The protein below binds the small molecule below.
Small molecule (SMILES): CC(=O)N[C@H]1[C@H](O[C@H]2[C@H](O)[C@@H](NC(C)=O)CO[C@@H]2CO)O[C@H](CO)[C@@H](O)[C@@H]1O

Binding-site contacts:
Ligand atom C2 contacts residue THR156 of chain 3.A at 3.9 Å.
Ligand atom O5 contacts residue THR156 of chain 3.A at 4.2 Å.
Ligand atom C1 contacts residue ASN154 of chain 3.A at 3.0 Å.
Ligand atom C8 contacts residue ASN154 of chain 3.A at 3.9 Å.
Ligand atom N2 contacts residue THR156 of chain 3.A at 3.8 Å.
Ligand atom N2 contacts residue ASN154 of chain 3.A at 3.8 Å.
Ligand atom C7 contacts residue ASN154 of chain 3.A at 3.5 Å.
Ligand atom C1 contacts residue MET151 of chain 3.A at 4.4 Å (hydrophobic).
Ligand atom O7 contacts residue ASN154 of chain 3.A at 3.3 Å (h-bond).
Ligand atom C7 contacts residue GLY150 of chain 3.A at 4.3 Å.
Ligand atom O7 contacts residue GLY150 of chain 3.A at 3.4 Å (h-bond).
Ligand atom C1 contacts residue THR156 of chain 3.A at 3.4 Å.
Ligand atom C5 contacts residue THR156 of chain 3.A at 4.3 Å.
Ligand atom C3 contacts residue THR156 of chain 3.A at 4.0 Å.
Ligand atom C2 contacts residue ASN154 of chain 3.A at 4.0 Å.
Ligand atom O5 contacts residue ASN154 of chain 3.A at 4.0 Å.

Sequence of chain 3.A:
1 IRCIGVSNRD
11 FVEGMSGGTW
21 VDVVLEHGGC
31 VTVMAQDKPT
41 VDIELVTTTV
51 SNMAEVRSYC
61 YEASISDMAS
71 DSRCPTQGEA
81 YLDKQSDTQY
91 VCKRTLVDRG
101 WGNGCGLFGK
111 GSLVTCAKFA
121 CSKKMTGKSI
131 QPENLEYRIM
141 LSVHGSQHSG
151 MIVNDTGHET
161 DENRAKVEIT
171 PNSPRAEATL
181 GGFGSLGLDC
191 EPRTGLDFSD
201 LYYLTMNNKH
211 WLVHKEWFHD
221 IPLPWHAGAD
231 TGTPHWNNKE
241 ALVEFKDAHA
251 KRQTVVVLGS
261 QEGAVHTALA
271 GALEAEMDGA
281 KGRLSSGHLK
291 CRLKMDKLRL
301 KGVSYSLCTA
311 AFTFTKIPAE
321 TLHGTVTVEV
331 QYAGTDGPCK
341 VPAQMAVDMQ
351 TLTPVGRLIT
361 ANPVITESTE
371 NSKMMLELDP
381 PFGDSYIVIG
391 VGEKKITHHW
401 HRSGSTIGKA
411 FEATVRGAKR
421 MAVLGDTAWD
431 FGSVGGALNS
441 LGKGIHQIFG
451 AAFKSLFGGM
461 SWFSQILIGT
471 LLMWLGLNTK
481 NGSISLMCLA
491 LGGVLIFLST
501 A